Binding-site contacts:
Ligand atom C4 contacts residue LEU49 of chain 1.A at 3.5 Å (hydrophobic).
Ligand atom C5 contacts residue GLU53 of chain 1.A at 3.4 Å.
Ligand atom C25 contacts residue PHE76 of chain 1.A at 3.7 Å (hydrophobic).
Ligand atom O30 contacts residue TYR267 of chain 1.A at 3.5 Å (h-bond).
Ligand atom O38 contacts residue ARG82 of chain 1.A at 3.6 Å.
Ligand atom O32 contacts residue PHE157 of chain 1.A at 3.8 Å.
Ligand atom C24 contacts residue HIS243 of chain 1.A at 3.7 Å.
Ligand atom C2 contacts residue ARG74 of chain 1.A at 3.7 Å.
Ligand atom O36 contacts residue LEU124 of chain 1.A at 3.7 Å.
Ligand atom O29 contacts residue HIS243 of chain 1.A at 2.7 Å (h-bond).
Ligand atom C4 contacts residue GLU53 of chain 1.A at 3.3 Å.
Ligand atom C33 contacts residue LEU124 of chain 1.A at 3.2 Å (hydrophobic).
Ligand atom C3 contacts residue ARG74 of chain 1.A at 3.7 Å.
Ligand atom C25 contacts residue HIS243 of chain 1.A at 3.8 Å.
Ligand atom C21 contacts residue CYS79 of chain 1.A at 3.8 Å (hydrophobic).
Ligand atom C27 contacts residue CYS79 of chain 1.A at 3.8 Å (hydrophobic).
Ligand atom C28 contacts residue TYR267 of chain 1.A at 3.4 Å (hydrophobic).
Ligand atom C20 contacts residue HIS243 of chain 1.A at 3.4 Å.
Ligand atom O29 contacts residue TYR267 of chain 1.A at 2.5 Å (h-bond).
Ligand atom C5 contacts residue LEU49 of chain 1.A at 3.3 Å (hydrophobic).
Ligand atom C11 contacts residue LEU64 of chain 1.A at 3.6 Å (hydrophobic).
Ligand atom C21 contacts residue HIS243 of chain 1.A at 3.6 Å.
Ligand atom C28 contacts residue SER83 of chain 1.A at 3.7 Å.
Ligand atom C31 contacts residue SER83 of chain 1.A at 3.3 Å.
Ligand atom C20 contacts residue CYS79 of chain 1.A at 3.6 Å (hydrophobic).
Ligand atom O30 contacts residue SER83 of chain 1.A at 3.1 Å (h-bond).
Ligand atom C27 contacts residue PHE76 of chain 1.A at 3.8 Å (hydrophobic).
Ligand atom C28 contacts residue HIS243 of chain 1.A at 3.8 Å.
Ligand atom O30 contacts residue LEU263 of chain 1.A at 3.6 Å.
Ligand atom C28 contacts residue HIS117 of chain 1.A at 3.5 Å.
Ligand atom C41 contacts residue ILE120 of chain 1.A at 3.5 Å (hydrophobic).
Ligand atom C8 contacts residue GLY78 of chain 1.A at 3.8 Å.
Ligand atom O29 contacts residue HIS117 of chain 1.A at 3.7 Å.
Ligand atom C40 contacts residue CYS79 of chain 1.A at 3.7 Å (hydrophobic).
Ligand atom C27 contacts residue HIS243 of chain 1.A at 3.6 Å.
Ligand atom C17 contacts residue ILE135 of chain 1.A at 3.6 Å (hydrophobic).
Ligand atom O30 contacts residue HIS117 of chain 1.A at 2.8 Å (h-bond).
Ligand atom C40 contacts residue ARG82 of chain 1.A at 3.5 Å.
Ligand atom C14 contacts residue CYS79 of chain 1.A at 3.8 Å (hydrophobic).
Ligand atom N26 contacts residue HIS243 of chain 1.A at 3.7 Å.

Sequence of chain 1.A:
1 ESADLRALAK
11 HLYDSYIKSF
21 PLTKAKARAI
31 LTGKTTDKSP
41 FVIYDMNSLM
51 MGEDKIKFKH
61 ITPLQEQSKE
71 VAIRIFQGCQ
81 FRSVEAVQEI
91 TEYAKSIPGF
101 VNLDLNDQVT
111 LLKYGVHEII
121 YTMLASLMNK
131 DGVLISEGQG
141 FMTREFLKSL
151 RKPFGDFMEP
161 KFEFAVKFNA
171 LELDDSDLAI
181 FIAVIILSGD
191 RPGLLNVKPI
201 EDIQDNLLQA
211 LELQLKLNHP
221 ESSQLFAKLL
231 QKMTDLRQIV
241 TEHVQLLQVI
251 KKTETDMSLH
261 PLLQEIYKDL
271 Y

The small molecule below binds the protein below.
Small molecule (SMILES): CCCc1cc(C(=O)c2ccc(-c3ccccc3)cc2)ccc1OCCCOc1ccc2c(ccn2CC(=O)O)c1